Binding-site contacts:
Ligand atom C3 contacts residue LYS137 of chain 2.A at 4.1 Å.
Ligand atom O5 contacts residue BDP5 of chain 2.C at 2.6 Å (h-bond).
Ligand atom C5 contacts residue BDP5 of chain 2.C at 3.5 Å.
Ligand atom OAP contacts residue SER98 of chain 2.A at 3.1 Å (h-bond).
Ligand atom O3 contacts residue MET118 of chain 2.A at 3.0 Å (h-bond).
Ligand atom O2 contacts residue BDP5 of chain 2.C at 2.6 Å (h-bond).
Ligand atom C3 contacts residue MET118 of chain 2.A at 4.3 Å (hydrophobic).
Ligand atom O3 contacts residue LYS137 of chain 2.A at 3.9 Å.
Ligand atom C4 contacts residue BDP5 of chain 2.C at 4.0 Å.
Ligand atom O3 contacts residue TYR135 of chain 2.A at 4.3 Å.
Ligand atom O3 contacts residue BDP5 of chain 2.C at 4.4 Å.
Ligand atom O2 contacts residue LYS137 of chain 2.A at 2.2 Å (salt-bridge).
Ligand atom C2 contacts residue LYS137 of chain 2.A at 3.6 Å.
Ligand atom C1 contacts residue BDP5 of chain 2.C at 1.4 Å.
Ligand atom CAO contacts residue SER98 of chain 2.A at 3.8 Å.
Ligand atom C3 contacts residue BDP5 of chain 2.C at 3.2 Å.
Ligand atom OAQ contacts residue SER98 of chain 2.A at 3.8 Å.
Ligand atom C2 contacts residue BDP5 of chain 2.C at 2.4 Å.

The small molecule below binds the protein below.
Small molecule (SMILES): C[C@@]1(C(=O)O)OC[C@H]2OC[C@H](O)[C@@H](O)[C@H]2O1

Sequence of chain 2.A:
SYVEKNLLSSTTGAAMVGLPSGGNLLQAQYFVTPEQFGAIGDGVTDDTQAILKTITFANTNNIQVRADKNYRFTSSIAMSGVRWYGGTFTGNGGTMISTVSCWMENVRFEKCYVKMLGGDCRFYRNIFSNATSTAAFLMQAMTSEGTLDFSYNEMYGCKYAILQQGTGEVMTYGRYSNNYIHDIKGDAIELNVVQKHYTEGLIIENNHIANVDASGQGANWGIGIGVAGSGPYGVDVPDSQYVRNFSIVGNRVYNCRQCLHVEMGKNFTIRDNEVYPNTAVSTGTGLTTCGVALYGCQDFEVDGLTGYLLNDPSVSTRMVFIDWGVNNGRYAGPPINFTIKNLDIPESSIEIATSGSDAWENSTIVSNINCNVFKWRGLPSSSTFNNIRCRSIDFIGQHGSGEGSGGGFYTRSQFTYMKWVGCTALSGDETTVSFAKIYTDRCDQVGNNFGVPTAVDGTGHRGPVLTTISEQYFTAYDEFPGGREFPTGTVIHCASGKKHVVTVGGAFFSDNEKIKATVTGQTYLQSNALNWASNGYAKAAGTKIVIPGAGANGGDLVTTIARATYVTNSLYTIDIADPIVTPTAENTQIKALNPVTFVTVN